Sequence of chain 1.D:
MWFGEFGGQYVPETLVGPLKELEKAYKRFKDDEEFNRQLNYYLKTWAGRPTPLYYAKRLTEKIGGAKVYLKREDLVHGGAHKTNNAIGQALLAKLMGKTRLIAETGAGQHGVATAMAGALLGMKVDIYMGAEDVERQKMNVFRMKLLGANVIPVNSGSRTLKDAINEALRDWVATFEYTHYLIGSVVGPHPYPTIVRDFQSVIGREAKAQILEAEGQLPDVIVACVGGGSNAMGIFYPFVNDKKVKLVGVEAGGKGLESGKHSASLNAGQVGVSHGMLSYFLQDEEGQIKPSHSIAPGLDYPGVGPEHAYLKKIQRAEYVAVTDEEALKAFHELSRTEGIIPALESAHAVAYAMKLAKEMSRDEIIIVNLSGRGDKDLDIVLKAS

Binding-site contacts:
Ligand atom CB contacts residue GLY298 of chain 1.D at 3.4 Å.
Ligand atom OP2 contacts residue GLY229 of chain 1.D at 2.9 Å (h-bond).
Ligand atom OP2 contacts residue SER230 of chain 1.D at 3.5 Å (h-bond).
Ligand atom C4A contacts residue LYS82 of chain 1.D at 3.4 Å.
Ligand atom C contacts residue ALA107 of chain 1.D at 3.6 Å (hydrophobic).
Ligand atom OXT contacts residue HIS110 of chain 1.D at 2.6 Å (h-bond).
Ligand atom C5A contacts residue GLY298 of chain 1.D at 3.4 Å.
Ligand atom C6 contacts residue SER371 of chain 1.D at 3.5 Å.
Ligand atom OP2 contacts residue GLY227 of chain 1.D at 2.9 Å (h-bond).
Ligand atom C6 contacts residue GLU345 of chain 1.D at 3.6 Å.
Ligand atom OP1 contacts residue HIS81 of chain 1.D at 2.8 Å (h-bond).
Ligand atom C contacts residue HIS110 of chain 1.D at 3.7 Å.
Ligand atom C2 contacts residue SER371 of chain 1.D at 3.5 Å.
Ligand atom O contacts residue ALA107 of chain 1.D at 3.5 Å (h-bond).
Ligand atom C contacts residue THR105 of chain 1.D at 3.5 Å.
Ligand atom CB contacts residue LEU161 of chain 1.D at 3.7 Å (hydrophobic).
Ligand atom OXT contacts residue GLN109 of chain 1.D at 3.2 Å (h-bond).
Ligand atom N1 contacts residue SER371 of chain 1.D at 2.7 Å (h-bond).
Ligand atom OP3 contacts residue SER185 of chain 1.D at 2.8 Å (h-bond).
Ligand atom OP3 contacts residue GLY229 of chain 1.D at 3.4 Å (h-bond).
Ligand atom OP3 contacts residue SER230 of chain 1.D at 2.3 Å (h-bond).
Ligand atom O3 contacts residue GLN109 of chain 1.D at 3.6 Å.
Ligand atom N1 contacts residue HIS81 of chain 1.D at 3.7 Å.
Ligand atom OP4 contacts residue LYS82 of chain 1.D at 3.2 Å (salt-bridge).
Ligand atom N1 contacts residue GLU345 of chain 1.D at 3.4 Å.
Ligand atom C4A contacts residue GLY298 of chain 1.D at 3.2 Å.
Ligand atom C2A contacts residue SER371 of chain 1.D at 3.6 Å.
Ligand atom P contacts residue SER230 of chain 1.D at 3.2 Å.
Ligand atom P contacts residue LYS82 of chain 1.D at 3.7 Å.
Ligand atom OP3 contacts residue LYS82 of chain 1.D at 3.3 Å (salt-bridge).
Ligand atom C contacts residue GLY106 of chain 1.D at 3.7 Å.
Ligand atom O contacts residue THR105 of chain 1.D at 2.7 Å (h-bond).
Ligand atom OXT contacts residue THR105 of chain 1.D at 3.5 Å (h-bond).
Ligand atom N contacts residue LYS82 of chain 1.D at 3.3 Å.
Ligand atom C4 contacts residue LYS82 of chain 1.D at 3.7 Å.
Ligand atom OP1 contacts residue SER230 of chain 1.D at 3.1 Å (h-bond).
Ligand atom OP2 contacts residue GLY228 of chain 1.D at 3.7 Å.
Ligand atom OP1 contacts residue ASN231 of chain 1.D at 3.0 Å (h-bond).
Ligand atom O contacts residue GLY106 of chain 1.D at 2.6 Å (h-bond).
Ligand atom N contacts residue GLY298 of chain 1.D at 3.5 Å.

The protein below binds the small molecule below.
Small molecule (SMILES): C=C(/N=C/c1c(COP(=O)(O)O)cnc(C)c1O)C(=O)O